Sequence of chain 34.F:
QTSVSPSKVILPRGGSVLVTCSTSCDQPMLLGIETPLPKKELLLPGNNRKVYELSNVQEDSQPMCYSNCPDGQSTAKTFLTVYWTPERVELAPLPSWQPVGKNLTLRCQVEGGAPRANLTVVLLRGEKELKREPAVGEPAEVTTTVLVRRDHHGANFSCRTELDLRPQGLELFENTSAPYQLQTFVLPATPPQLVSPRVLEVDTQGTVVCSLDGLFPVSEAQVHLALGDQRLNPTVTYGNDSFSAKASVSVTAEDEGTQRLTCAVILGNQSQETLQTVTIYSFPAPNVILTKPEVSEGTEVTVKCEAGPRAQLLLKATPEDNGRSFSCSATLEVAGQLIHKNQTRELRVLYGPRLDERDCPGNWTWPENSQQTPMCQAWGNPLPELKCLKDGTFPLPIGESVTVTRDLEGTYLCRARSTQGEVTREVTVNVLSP

The small molecule below binds the protein below.
Small molecule (SMILES): CC(=O)N[C@@H]1[C@@H](O)[C@H](O)[C@@H](CO)O[C@H]1O

Binding-site contacts:
Ligand atom C3 contacts residue ASN156 of chain 34.F at 3.6 Å.
Ligand atom C6 contacts residue GLU127 of chain 34.F at 3.8 Å.
Ligand atom O3 contacts residue GLU127 of chain 34.F at 4.2 Å.
Ligand atom C5 contacts residue GLU127 of chain 34.F at 3.6 Å.
Ligand atom C4 contacts residue GLU127 of chain 34.F at 3.6 Å.
Ligand atom C5 contacts residue ASN156 of chain 34.F at 3.7 Å.
Ligand atom C8 contacts residue ASN156 of chain 34.F at 4.2 Å.
Ligand atom C2 contacts residue ASN156 of chain 34.F at 2.3 Å.
Ligand atom C8 contacts residue PRO179 of chain 34.F at 4.4 Å (hydrophobic).
Ligand atom O5 contacts residue ASN156 of chain 34.F at 2.5 Å (h-bond).
Ligand atom C1 contacts residue ASN156 of chain 34.F at 1.4 Å.
Ligand atom C4 contacts residue ASN156 of chain 34.F at 4.2 Å.
Ligand atom C5 contacts residue GLY126 of chain 34.F at 4.0 Å.
Ligand atom N2 contacts residue ASN156 of chain 34.F at 2.5 Å (h-bond).
Ligand atom O4 contacts residue GLU127 of chain 34.F at 3.1 Å (salt-bridge).
Ligand atom O5 contacts residue GLY126 of chain 34.F at 3.7 Å.
Ligand atom O7 contacts residue ASN156 of chain 34.F at 3.2 Å (h-bond).
Ligand atom C3 contacts residue GLU127 of chain 34.F at 3.6 Å.
Ligand atom C6 contacts residue LYS128 of chain 34.F at 4.3 Å.
Ligand atom C7 contacts residue ASN156 of chain 34.F at 3.3 Å.
Ligand atom C1 contacts residue GLY126 of chain 34.F at 3.4 Å.